Binding-site contacts:
Ligand atom C1 contacts residue THR373 of chain 4.A at 3.7 Å.
Ligand atom O2 contacts residue SER249 of chain 4.A at 2.9 Å (h-bond).
Ligand atom O3 contacts residue GLN309 of chain 4.A at 3.4 Å (h-bond).
Ligand atom C3 contacts residue ASN311 of chain 4.A at 3.6 Å.
Ligand atom O6 contacts residue LYS307 of chain 4.A at 2.9 Å (salt-bridge).
Ligand atom O3 contacts residue ASN311 of chain 4.A at 3.0 Å (h-bond).
Ligand atom C3 contacts residue GLN309 of chain 4.A at 3.6 Å.
Ligand atom O5 contacts residue ASN118 of chain 2.A at 2.4 Å (h-bond).
Ligand atom O6 contacts residue THR373 of chain 4.A at 3.4 Å.
Ligand atom O3 contacts residue SER249 of chain 4.A at 3.5 Å.
Ligand atom O4 contacts residue ARG312 of chain 4.A at 3.4 Å (salt-bridge).
Ligand atom C6 contacts residue TYR371 of chain 4.A at 3.3 Å (hydrophobic).
Ligand atom C4 contacts residue GLN309 of chain 4.A at 3.3 Å.
Ligand atom C5 contacts residue ASN118 of chain 2.A at 3.6 Å.
Ligand atom C1 contacts residue ASN118 of chain 2.A at 1.4 Å.
Ligand atom O2 contacts residue ARG312 of chain 4.A at 3.4 Å.
Ligand atom O5 contacts residue THR373 of chain 4.A at 3.1 Å.
Ligand atom O7 contacts residue THR373 of chain 4.A at 3.8 Å.
Ligand atom O7 contacts residue ASN118 of chain 2.A at 2.9 Å (h-bond).
Ligand atom O3 contacts residue ILE310 of chain 4.A at 3.7 Å.
Ligand atom O4 contacts residue GLN309 of chain 4.A at 3.8 Å.
Ligand atom C7 contacts residue ASN118 of chain 2.A at 3.0 Å.
Ligand atom O4 contacts residue ASN311 of chain 4.A at 3.7 Å.
Ligand atom O4 contacts residue ARG312 of chain 4.A at 3.6 Å.
Ligand atom N2 contacts residue ASN118 of chain 2.A at 2.8 Å (h-bond).
Ligand atom C3 contacts residue ASN118 of chain 2.A at 3.7 Å.
Ligand atom C6 contacts residue ILE310 of chain 4.A at 3.6 Å (hydrophobic).
Ligand atom O3 contacts residue GLN309 of chain 4.A at 3.6 Å.
Ligand atom C6 contacts residue LYS307 of chain 4.A at 3.6 Å.
Ligand atom O2 contacts residue ILE310 of chain 4.A at 3.6 Å.
Ligand atom O5 contacts residue GLY372 of chain 4.A at 3.2 Å.
Ligand atom O2 contacts residue GLN309 of chain 4.A at 2.9 Å (h-bond).
Ligand atom O2 contacts residue ASP248 of chain 4.A at 3.2 Å.
Ligand atom C2 contacts residue THR373 of chain 4.A at 3.8 Å.
Ligand atom O6 contacts residue TYR371 of chain 4.A at 3.6 Å.
Ligand atom O5 contacts residue ASP248 of chain 4.A at 3.5 Å.
Ligand atom O6 contacts residue GLY372 of chain 4.A at 2.7 Å (h-bond).
Ligand atom C6 contacts residue GLY372 of chain 4.A at 3.4 Å.
Ligand atom C5 contacts residue TYR371 of chain 4.A at 3.8 Å (hydrophobic).
Ligand atom C2 contacts residue ASN118 of chain 2.A at 2.4 Å.

A protein and the small-molecule ligand that binds it are described below.
Small molecule (SMILES): CC(=O)N[C@H]1[C@H](O[C@H]2[C@H](O)[C@@H](NC(C)=O)CO[C@@H]2CO)O[C@H](CO)[C@@H](O[C@@H]2O[C@H](CO)[C@@H](O)[C@H](O[C@H]3O[C@H](CO)[C@@H](O)[C@H](O)[C@@H]3O[C@H]3O[C@H](CO)[C@@H](O)[C@H](O)[C@@H]3O[C@H]3O[C@H](CO)[C@@H](O)[C@H](O)[C@@H]3O)[C@@H]2O)[C@@H]1O

Sequence of chain 2.A:
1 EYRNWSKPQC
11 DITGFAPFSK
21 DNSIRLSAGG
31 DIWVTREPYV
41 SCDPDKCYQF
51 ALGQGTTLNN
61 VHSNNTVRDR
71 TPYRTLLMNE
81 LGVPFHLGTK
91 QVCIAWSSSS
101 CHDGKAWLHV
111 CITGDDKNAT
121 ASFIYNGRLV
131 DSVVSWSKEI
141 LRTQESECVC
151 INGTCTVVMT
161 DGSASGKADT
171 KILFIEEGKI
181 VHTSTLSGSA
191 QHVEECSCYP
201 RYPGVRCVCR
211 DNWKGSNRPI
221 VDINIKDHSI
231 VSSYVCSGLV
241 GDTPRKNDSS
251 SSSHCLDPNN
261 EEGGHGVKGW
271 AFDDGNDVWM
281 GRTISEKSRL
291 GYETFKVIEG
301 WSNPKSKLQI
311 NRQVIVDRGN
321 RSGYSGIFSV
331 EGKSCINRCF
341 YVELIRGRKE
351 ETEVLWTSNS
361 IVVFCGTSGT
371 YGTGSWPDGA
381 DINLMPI

Sequence of chain 4.A:
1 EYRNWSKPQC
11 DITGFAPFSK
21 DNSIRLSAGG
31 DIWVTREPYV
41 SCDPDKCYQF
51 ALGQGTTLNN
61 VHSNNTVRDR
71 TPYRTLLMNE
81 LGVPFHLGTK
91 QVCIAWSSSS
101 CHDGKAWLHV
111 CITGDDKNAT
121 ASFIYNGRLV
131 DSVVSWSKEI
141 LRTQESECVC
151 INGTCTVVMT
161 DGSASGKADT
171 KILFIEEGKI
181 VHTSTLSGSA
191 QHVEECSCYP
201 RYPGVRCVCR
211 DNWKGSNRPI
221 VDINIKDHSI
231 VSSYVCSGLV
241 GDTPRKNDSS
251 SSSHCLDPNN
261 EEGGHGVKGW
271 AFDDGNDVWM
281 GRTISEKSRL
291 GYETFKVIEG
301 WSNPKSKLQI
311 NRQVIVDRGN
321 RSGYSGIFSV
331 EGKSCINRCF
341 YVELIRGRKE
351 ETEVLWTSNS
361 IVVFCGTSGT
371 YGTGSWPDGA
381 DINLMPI